The small molecule below binds the protein below.
Small molecule (SMILES): C[C@H](N)C(=O)N[C@@H](CC1=CN=C2C=CC=CC12)C(=O)N[C@@H](CCC(=O)O)C(=O)N[C@@H](CC1=NC=NC1)C(=O)N[C@@H](CC(=O)O)C(=O)N[C@@H](C)C(=O)N[C@@H](Cc1ccccc1)C(=O)N[C@@H](C)C(=O)N[C@@H](C)C=O

Binding-site contacts:
Ligand atom O contacts residue ARG169 of chain 1.A at 2.6 Å (salt-bridge).
Ligand atom CB contacts residue LEU171 of chain 1.A at 2.8 Å (hydrophobic).
Ligand atom CE3 contacts residue TYR168 of chain 1.A at 3.3 Å (hydrophobic).
Ligand atom O contacts residue ARG169 of chain 1.A at 3.7 Å.
Ligand atom CB contacts residue LYS194 of chain 1.A at 3.3 Å.
Ligand atom O contacts residue TYR170 of chain 1.A at 3.2 Å.
Ligand atom CZ2 contacts residue TYR165 of chain 1.A at 3.6 Å (hydrophobic).
Ligand atom CZ2 contacts residue PHE195 of chain 1.A at 3.5 Å (hydrophobic).
Ligand atom OD2 contacts residue ARG169 of chain 1.A at 3.4 Å (salt-bridge).
Ligand atom NE2 contacts residue TYR168 of chain 1.A at 2.8 Å.
Ligand atom ND1 contacts residue PRO173 of chain 1.A at 3.3 Å.
Ligand atom CG contacts residue TYR165 of chain 1.A at 3.7 Å (hydrophobic).
Ligand atom CD2 contacts residue TYR168 of chain 1.A at 2.7 Å (hydrophobic).
Ligand atom OD1 contacts residue ARG169 of chain 1.A at 3.6 Å (salt-bridge).
Ligand atom CD1 contacts residue LYS194 of chain 1.A at 3.5 Å.
Ligand atom CG contacts residue LEU171 of chain 1.A at 3.0 Å (hydrophobic).
Ligand atom C contacts residue ARG169 of chain 1.A at 3.5 Å.
Ligand atom O contacts residue ARG169 of chain 1.A at 3.6 Å.
Ligand atom CH2 contacts residue TYR165 of chain 1.A at 3.6 Å (hydrophobic).
Ligand atom CE2 contacts residue THR141 of chain 1.A at 3.4 Å.
Ligand atom CB contacts residue ARG169 of chain 1.A at 3.7 Å.
Ligand atom N contacts residue LYS194 of chain 1.A at 2.9 Å (salt-bridge).
Ligand atom CE1 contacts residue PRO172 of chain 1.A at 3.5 Å (hydrophobic).
Ligand atom CE3 contacts residue PHE195 of chain 1.A at 3.1 Å (hydrophobic).
Ligand atom CD2 contacts residue THR141 of chain 1.A at 3.4 Å.
Ligand atom ND1 contacts residue PRO172 of chain 1.A at 2.9 Å (h-bond).
Ligand atom CH2 contacts residue PHE195 of chain 1.A at 3.2 Å (hydrophobic).
Ligand atom CE1 contacts residue PRO172 of chain 1.A at 3.4 Å (hydrophobic).
Ligand atom C contacts residue LYS194 of chain 1.A at 3.7 Å.
Ligand atom CD2 contacts residue TYR165 of chain 1.A at 3.5 Å (hydrophobic).
Ligand atom CD2 contacts residue LEU171 of chain 1.A at 3.7 Å (hydrophobic).
Ligand atom CZ3 contacts residue PHE195 of chain 1.A at 3.1 Å (hydrophobic).
Ligand atom ND1 contacts residue LEU171 of chain 1.A at 3.3 Å (h-bond).
Ligand atom CE2 contacts residue PHE195 of chain 1.A at 3.7 Å (hydrophobic).
Ligand atom CA contacts residue LYS194 of chain 1.A at 3.6 Å.
Ligand atom CE1 contacts residue TYR168 of chain 1.A at 3.5 Å (hydrophobic).
Ligand atom CZ contacts residue PRO172 of chain 1.A at 3.6 Å (hydrophobic).
Ligand atom CB contacts residue TYR168 of chain 1.A at 3.2 Å (hydrophobic).
Ligand atom CA contacts residue ARG169 of chain 1.A at 3.4 Å.
Ligand atom CD2 contacts residue PHE195 of chain 1.A at 3.4 Å (hydrophobic).

Sequence of chain 1.A:
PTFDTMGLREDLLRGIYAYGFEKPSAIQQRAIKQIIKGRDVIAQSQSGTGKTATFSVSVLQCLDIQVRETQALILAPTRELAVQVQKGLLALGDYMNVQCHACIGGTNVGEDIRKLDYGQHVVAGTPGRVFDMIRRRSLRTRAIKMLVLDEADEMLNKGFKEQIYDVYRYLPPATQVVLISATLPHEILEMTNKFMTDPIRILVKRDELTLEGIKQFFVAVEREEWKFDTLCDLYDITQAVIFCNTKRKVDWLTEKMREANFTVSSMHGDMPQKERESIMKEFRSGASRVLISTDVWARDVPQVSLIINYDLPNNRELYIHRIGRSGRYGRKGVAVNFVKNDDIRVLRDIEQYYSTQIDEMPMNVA